Binding-site contacts:
Ligand atom O7 contacts residue ASN374 of chain 1.A at 4.3 Å.
Ligand atom C7 contacts residue SER370 of chain 1.A at 4.4 Å.
Ligand atom O7 contacts residue ASN371 of chain 1.A at 4.3 Å.
Ligand atom C4 contacts residue ASN374 of chain 1.A at 4.2 Å.
Ligand atom C8 contacts residue SER370 of chain 1.A at 3.7 Å.
Ligand atom C2 contacts residue ASN374 of chain 1.A at 2.4 Å.
Ligand atom N2 contacts residue ASN374 of chain 1.A at 2.9 Å (h-bond).
Ligand atom C8 contacts residue NAG2 of chain 1.X at 3.8 Å.
Ligand atom O5 contacts residue ASN374 of chain 1.A at 2.4 Å (h-bond).
Ligand atom C1 contacts residue ASN374 of chain 1.A at 1.4 Å.
Ligand atom C3 contacts residue ASN374 of chain 1.A at 3.8 Å.
Ligand atom C7 contacts residue ASN374 of chain 1.A at 3.8 Å.
Ligand atom C8 contacts residue GLN345 of chain 1.A at 3.9 Å.
Ligand atom C5 contacts residue ASN374 of chain 1.A at 3.7 Å.

A protein and the small-molecule ligand that binds it are described below.
Small molecule (SMILES): CC(=O)N[C@H]1[C@H](O[C@H]2[C@H](O)[C@@H](NC(C)=O)CO[C@@H]2CO)O[C@H](CO)[C@@H](O)[C@@H]1O

Sequence of chain 1.A:
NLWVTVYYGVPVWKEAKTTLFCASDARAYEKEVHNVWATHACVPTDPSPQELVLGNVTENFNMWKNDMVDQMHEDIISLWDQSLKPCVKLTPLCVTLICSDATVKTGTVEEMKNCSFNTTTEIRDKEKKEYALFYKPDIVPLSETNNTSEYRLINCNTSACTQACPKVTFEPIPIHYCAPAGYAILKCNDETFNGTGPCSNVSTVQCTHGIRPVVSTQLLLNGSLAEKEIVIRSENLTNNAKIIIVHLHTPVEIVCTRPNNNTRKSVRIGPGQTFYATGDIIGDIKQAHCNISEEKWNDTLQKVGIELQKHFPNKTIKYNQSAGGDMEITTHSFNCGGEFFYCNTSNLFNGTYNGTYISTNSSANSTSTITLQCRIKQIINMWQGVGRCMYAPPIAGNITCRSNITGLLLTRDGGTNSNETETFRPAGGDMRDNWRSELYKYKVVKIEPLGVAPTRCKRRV